Sequence of chain 1.A:
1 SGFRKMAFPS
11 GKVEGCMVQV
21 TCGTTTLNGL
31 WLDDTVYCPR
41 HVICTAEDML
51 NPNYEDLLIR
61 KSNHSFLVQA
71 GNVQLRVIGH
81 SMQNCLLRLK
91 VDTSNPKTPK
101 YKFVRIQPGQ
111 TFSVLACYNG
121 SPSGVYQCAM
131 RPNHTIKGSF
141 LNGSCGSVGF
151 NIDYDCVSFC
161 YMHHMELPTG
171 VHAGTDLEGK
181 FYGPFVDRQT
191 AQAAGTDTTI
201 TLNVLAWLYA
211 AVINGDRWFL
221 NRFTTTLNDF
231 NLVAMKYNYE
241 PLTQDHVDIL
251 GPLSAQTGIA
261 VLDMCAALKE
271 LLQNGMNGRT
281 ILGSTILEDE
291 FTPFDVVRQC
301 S

This protein binds this small molecule.
Small molecule (SMILES): CC(C)C[C@H](NC(=O)[C@@H](NC(=O)[C@H](C)N)C(C)C)C(=O)N[C@H](C=N)CCC(N)=O

Sequence of chain 1.B:
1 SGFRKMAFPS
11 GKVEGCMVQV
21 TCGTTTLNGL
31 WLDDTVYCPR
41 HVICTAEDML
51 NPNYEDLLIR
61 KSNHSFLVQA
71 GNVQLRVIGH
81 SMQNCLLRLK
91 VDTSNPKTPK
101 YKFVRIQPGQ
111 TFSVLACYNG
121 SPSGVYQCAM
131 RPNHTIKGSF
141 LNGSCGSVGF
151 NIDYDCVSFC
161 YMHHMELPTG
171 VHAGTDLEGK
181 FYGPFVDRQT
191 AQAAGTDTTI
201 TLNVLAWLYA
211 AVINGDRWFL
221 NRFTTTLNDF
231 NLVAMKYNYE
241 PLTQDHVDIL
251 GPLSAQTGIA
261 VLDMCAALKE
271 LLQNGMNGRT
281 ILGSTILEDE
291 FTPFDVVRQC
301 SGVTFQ

Binding-site contacts:
Ligand atom OE contacts residue HIS163 of chain 1.B at 2.7 Å (h-bond).
Ligand atom CA contacts residue CYS145 of chain 1.B at 2.7 Å (hydrophobic).
Ligand atom N contacts residue HIS164 of chain 1.B at 3.0 Å (h-bond).
Ligand atom OE contacts residue HIS172 of chain 1.B at 3.7 Å.
Ligand atom CD2 contacts residue HIS164 of chain 1.B at 3.8 Å.
Ligand atom C contacts residue HIS164 of chain 1.B at 3.7 Å.
Ligand atom CD contacts residue HIS163 of chain 1.B at 3.8 Å.
Ligand atom CA contacts residue THR190 of chain 1.B at 3.6 Å.
Ligand atom NE contacts residue LEU141 of chain 1.B at 3.6 Å.
Ligand atom CD1 contacts residue HIS41 of chain 1.B at 3.8 Å.
Ligand atom NF contacts residue SER144 of chain 1.B at 3.6 Å.
Ligand atom OE contacts residue PHE140 of chain 1.B at 3.6 Å.
Ligand atom N contacts residue CYS145 of chain 1.B at 3.0 Å (h-bond).
Ligand atom CD contacts residue LEU141 of chain 1.B at 3.8 Å (hydrophobic).
Ligand atom N contacts residue GLN189 of chain 1.B at 3.2 Å (h-bond).
Ligand atom N contacts residue THR190 of chain 1.B at 3.2 Å (h-bond).
Ligand atom CD2 contacts residue MET165 of chain 1.B at 3.7 Å (hydrophobic).
Ligand atom O contacts residue GLN189 of chain 1.B at 3.5 Å.
Ligand atom CA contacts residue HIS164 of chain 1.B at 3.5 Å.
Ligand atom O contacts residue GLU166 of chain 1.B at 3.0 Å (salt-bridge).
Ligand atom OE contacts residue GLU166 of chain 1.B at 3.5 Å.
Ligand atom CB contacts residue THR190 of chain 1.B at 2.9 Å.
Ligand atom N contacts residue GLU166 of chain 1.B at 3.1 Å (salt-bridge).
Ligand atom CA contacts residue GLU166 of chain 1.B at 3.8 Å.
Ligand atom CB contacts residue CYS145 of chain 1.B at 3.2 Å (hydrophobic).
Ligand atom CB contacts residue ARG188 of chain 1.B at 3.7 Å.
Ligand atom CB contacts residue HIS163 of chain 1.B at 3.7 Å.
Ligand atom CG contacts residue LEU141 of chain 1.B at 3.6 Å (hydrophobic).
Ligand atom NF contacts residue CYS145 of chain 1.B at 2.6 Å (h-bond).
Ligand atom CB contacts residue HIS41 of chain 1.B at 3.6 Å.
Ligand atom NE contacts residue GLU166 of chain 1.B at 3.3 Å (salt-bridge).
Ligand atom CB contacts residue GLU166 of chain 1.B at 3.7 Å.
Ligand atom CD contacts residue GLU166 of chain 1.B at 3.8 Å.
Ligand atom CA contacts residue GLN189 of chain 1.B at 3.8 Å.
Ligand atom CB contacts residue GLN192 of chain 1.B at 3.5 Å.
Ligand atom CD1 contacts residue MET49 of chain 1.B at 3.4 Å (hydrophobic).
Ligand atom NF contacts residue GLY143 of chain 1.B at 3.5 Å (h-bond).
Ligand atom NE contacts residue PHE140 of chain 1.B at 3.0 Å (h-bond).
Ligand atom C contacts residue CYS145 of chain 1.B at 1.7 Å (hydrophobic).
Ligand atom O contacts residue MET165 of chain 1.B at 3.2 Å.